A small-molecule ligand and the protein it binds are described below.
Small molecule (SMILES): CC(=O)N[C@H]1[C@H](O[C@H]2[C@H](O)[C@@H](NC(C)=O)CO[C@@H]2CO[C@@H]2O[C@@H](C)[C@@H](O)[C@@H](O)[C@@H]2O)O[C@H](CO)[C@@H](O)[C@@H]1O

Binding-site contacts:
Ligand atom C2 contacts residue ASN154 of chain 55.B at 2.4 Å.
Ligand atom C4 contacts residue ASN154 of chain 55.B at 4.2 Å.
Ligand atom C7 contacts residue ASN154 of chain 55.B at 3.3 Å.
Ligand atom C1 contacts residue HIS104 of chain 55.A at 3.2 Å.
Ligand atom C6 contacts residue HIS104 of chain 55.A at 3.2 Å.
Ligand atom O5 contacts residue ASN154 of chain 55.B at 2.4 Å (h-bond).
Ligand atom N2 contacts residue ASN154 of chain 55.B at 2.9 Å (h-bond).
Ligand atom O5 contacts residue HIS104 of chain 55.A at 3.0 Å (h-bond).
Ligand atom O7 contacts residue ASN154 of chain 55.B at 3.3 Å (h-bond).
Ligand atom C8 contacts residue ASN154 of chain 55.B at 3.4 Å.
Ligand atom C3 contacts residue ASN154 of chain 55.B at 3.8 Å.
Ligand atom C5 contacts residue ASN154 of chain 55.B at 3.7 Å.
Ligand atom C1 contacts residue ASN154 of chain 55.B at 1.4 Å.
Ligand atom C4 contacts residue HIS104 of chain 55.A at 4.4 Å.
Ligand atom C8 contacts residue HIS104 of chain 55.A at 4.0 Å.
Ligand atom C5 contacts residue HIS104 of chain 55.A at 3.1 Å.

Sequence of chain 55.B:
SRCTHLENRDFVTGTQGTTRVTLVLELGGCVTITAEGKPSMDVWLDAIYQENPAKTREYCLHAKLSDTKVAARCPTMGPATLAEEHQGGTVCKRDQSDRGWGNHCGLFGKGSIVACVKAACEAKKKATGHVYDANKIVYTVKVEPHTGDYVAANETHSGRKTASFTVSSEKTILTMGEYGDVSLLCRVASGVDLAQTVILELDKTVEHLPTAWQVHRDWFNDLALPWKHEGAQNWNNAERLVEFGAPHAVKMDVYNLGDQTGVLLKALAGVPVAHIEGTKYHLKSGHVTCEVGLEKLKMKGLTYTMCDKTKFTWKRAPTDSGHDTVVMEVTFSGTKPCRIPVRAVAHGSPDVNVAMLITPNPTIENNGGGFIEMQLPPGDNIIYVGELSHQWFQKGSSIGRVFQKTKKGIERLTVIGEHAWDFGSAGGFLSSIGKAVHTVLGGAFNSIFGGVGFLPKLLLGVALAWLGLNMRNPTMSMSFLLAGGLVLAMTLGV

Sequence of chain 55.A:
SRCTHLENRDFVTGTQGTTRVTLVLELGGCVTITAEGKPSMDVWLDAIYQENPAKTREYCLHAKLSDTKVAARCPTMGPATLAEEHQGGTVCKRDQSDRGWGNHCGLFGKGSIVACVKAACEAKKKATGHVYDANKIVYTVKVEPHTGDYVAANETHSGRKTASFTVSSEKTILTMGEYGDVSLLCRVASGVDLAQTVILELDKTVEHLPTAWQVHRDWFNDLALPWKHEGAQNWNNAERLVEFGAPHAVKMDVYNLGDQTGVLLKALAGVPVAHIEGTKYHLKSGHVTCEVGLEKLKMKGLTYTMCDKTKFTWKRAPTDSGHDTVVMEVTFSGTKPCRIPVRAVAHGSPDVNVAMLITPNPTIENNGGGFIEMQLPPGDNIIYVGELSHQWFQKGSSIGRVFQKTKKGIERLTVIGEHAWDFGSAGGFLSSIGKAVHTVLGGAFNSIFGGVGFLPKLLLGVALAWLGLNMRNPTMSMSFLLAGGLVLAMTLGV